The protein below binds the small molecule below.
Small molecule (SMILES): CC(=O)N[C@H]1[C@H](O[C@H]2[C@H](O)[C@@H](NC(C)=O)CO[C@@H]2CO[C@@H]2O[C@@H](C)[C@@H](O)[C@@H](O)[C@@H]2O)O[C@H](CO)[C@@H](O)[C@@H]1O

Sequence of chain 2.A:
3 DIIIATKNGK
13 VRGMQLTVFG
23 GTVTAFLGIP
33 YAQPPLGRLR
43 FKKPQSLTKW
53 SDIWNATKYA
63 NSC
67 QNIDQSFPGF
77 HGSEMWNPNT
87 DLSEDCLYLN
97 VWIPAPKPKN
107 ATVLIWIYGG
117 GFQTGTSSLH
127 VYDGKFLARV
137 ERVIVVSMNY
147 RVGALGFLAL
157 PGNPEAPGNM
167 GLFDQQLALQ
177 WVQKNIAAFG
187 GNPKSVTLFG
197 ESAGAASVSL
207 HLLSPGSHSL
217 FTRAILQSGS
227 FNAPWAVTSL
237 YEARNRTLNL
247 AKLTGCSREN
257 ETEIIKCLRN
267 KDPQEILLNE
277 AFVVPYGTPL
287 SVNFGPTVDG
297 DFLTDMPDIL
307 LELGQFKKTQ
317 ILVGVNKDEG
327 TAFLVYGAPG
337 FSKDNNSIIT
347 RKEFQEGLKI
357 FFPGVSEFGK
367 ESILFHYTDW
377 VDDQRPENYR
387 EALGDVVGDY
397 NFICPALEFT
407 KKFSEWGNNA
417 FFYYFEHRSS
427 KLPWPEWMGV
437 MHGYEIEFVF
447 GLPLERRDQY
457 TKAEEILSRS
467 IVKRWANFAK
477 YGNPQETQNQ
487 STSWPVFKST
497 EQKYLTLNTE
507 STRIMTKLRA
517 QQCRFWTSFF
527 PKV

Binding-site contacts:
Ligand atom O6 contacts residue ASN245 of chain 2.A at 3.6 Å.
Ligand atom C4 contacts residue LEU249 of chain 2.A at 4.3 Å (hydrophobic).
Ligand atom C2 contacts residue ASN241 of chain 2.A at 2.4 Å.
Ligand atom C1 contacts residue ASN245 of chain 2.A at 4.4 Å.
Ligand atom C6 contacts residue LEU249 of chain 2.A at 3.9 Å (hydrophobic).
Ligand atom O4 contacts residue PHE278 of chain 2.A at 3.8 Å.
Ligand atom O6 contacts residue TYR282 of chain 2.A at 3.9 Å.
Ligand atom C5 contacts residue ASN245 of chain 2.A at 4.1 Å.
Ligand atom O7 contacts residue TYR237 of chain 2.A at 3.7 Å.
Ligand atom O5 contacts residue ASN245 of chain 2.A at 3.0 Å (h-bond).
Ligand atom C3 contacts residue ASN245 of chain 2.A at 4.5 Å.
Ligand atom C6 contacts residue LYS248 of chain 2.A at 3.9 Å.
Ligand atom C7 contacts residue ASN241 of chain 2.A at 3.5 Å.
Ligand atom C4 contacts residue ASN241 of chain 2.A at 4.3 Å.
Ligand atom C1 contacts residue ASN245 of chain 2.A at 3.7 Å.
Ligand atom C3 contacts residue ASN241 of chain 2.A at 3.8 Å.
Ligand atom C5 contacts residue ASN241 of chain 2.A at 3.7 Å.
Ligand atom C8 contacts residue PRO281 of chain 2.A at 3.7 Å (hydrophobic).
Ligand atom O3 contacts residue PRO281 of chain 2.A at 3.7 Å.
Ligand atom C8 contacts residue ASN241 of chain 2.A at 4.0 Å.
Ligand atom N2 contacts residue ASN241 of chain 2.A at 2.7 Å (h-bond).
Ligand atom O3 contacts residue VAL280 of chain 2.A at 3.7 Å.
Ligand atom O5 contacts residue ASN245 of chain 2.A at 4.0 Å.
Ligand atom O6 contacts residue PRO281 of chain 2.A at 3.9 Å.
Ligand atom O3 contacts residue PRO281 of chain 2.A at 4.1 Å.
Ligand atom O4 contacts residue LEU249 of chain 2.A at 3.7 Å.
Ligand atom C6 contacts residue ASN245 of chain 2.A at 3.7 Å.
Ligand atom O3 contacts residue PHE278 of chain 2.A at 2.8 Å (h-bond).
Ligand atom O7 contacts residue ASN241 of chain 2.A at 4.2 Å.
Ligand atom O5 contacts residue PRO281 of chain 2.A at 4.2 Å.
Ligand atom C4 contacts residue PHE278 of chain 2.A at 3.3 Å (hydrophobic).
Ligand atom C5 contacts residue PRO281 of chain 2.A at 4.2 Å (hydrophobic).
Ligand atom C5 contacts residue ASN245 of chain 2.A at 3.4 Å.
Ligand atom C1 contacts residue ASN241 of chain 2.A at 1.4 Å.
Ligand atom C4 contacts residue ASN245 of chain 2.A at 4.3 Å.
Ligand atom C6 contacts residue ASN245 of chain 2.A at 3.7 Å.
Ligand atom O5 contacts residue ASN241 of chain 2.A at 2.5 Å (h-bond).
Ligand atom C3 contacts residue PHE278 of chain 2.A at 3.3 Å (hydrophobic).
Ligand atom O2 contacts residue PRO281 of chain 2.A at 3.9 Å.